Sequence of chain 1.B:
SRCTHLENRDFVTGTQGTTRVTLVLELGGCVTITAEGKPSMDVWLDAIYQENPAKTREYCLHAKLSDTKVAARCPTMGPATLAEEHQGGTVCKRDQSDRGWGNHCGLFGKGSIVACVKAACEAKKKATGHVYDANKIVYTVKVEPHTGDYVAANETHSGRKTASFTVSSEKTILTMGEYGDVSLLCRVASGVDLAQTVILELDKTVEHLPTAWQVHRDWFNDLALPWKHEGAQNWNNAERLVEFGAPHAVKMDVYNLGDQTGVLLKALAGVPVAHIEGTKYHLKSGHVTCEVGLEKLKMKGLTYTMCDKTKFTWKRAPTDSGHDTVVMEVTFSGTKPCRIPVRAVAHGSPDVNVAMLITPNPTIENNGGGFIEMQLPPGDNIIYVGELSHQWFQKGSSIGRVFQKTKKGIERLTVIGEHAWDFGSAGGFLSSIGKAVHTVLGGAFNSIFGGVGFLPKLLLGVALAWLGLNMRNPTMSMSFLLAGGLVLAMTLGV

Sequence of chain 1.A:
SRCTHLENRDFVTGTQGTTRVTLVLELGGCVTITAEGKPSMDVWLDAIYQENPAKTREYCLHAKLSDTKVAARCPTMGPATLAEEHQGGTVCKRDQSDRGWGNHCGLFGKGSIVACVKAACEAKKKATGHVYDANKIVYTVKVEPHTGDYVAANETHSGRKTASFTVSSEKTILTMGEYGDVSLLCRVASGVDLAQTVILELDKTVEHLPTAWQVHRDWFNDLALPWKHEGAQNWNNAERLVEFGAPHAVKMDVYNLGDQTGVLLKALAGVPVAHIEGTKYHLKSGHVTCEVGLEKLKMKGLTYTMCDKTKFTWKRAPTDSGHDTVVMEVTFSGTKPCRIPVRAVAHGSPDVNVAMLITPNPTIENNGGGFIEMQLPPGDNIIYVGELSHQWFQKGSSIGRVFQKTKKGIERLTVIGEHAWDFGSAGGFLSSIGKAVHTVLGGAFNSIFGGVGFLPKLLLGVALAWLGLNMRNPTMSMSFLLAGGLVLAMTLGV

Binding-site contacts:
Ligand atom O5 contacts residue ASN154 of chain 1.A at 2.3 Å (h-bond).
Ligand atom C7 contacts residue ASN154 of chain 1.A at 3.4 Å.
Ligand atom C8 contacts residue HIS104 of chain 1.B at 4.5 Å.
Ligand atom C8 contacts residue ASN154 of chain 1.A at 3.7 Å.
Ligand atom C5 contacts residue ASN154 of chain 1.A at 3.6 Å.
Ligand atom C3 contacts residue ASN154 of chain 1.A at 3.8 Å.
Ligand atom C1 contacts residue HIS104 of chain 1.B at 3.7 Å.
Ligand atom C6 contacts residue HIS104 of chain 1.B at 3.5 Å.
Ligand atom N2 contacts residue ASN154 of chain 1.A at 2.9 Å (h-bond).
Ligand atom O5 contacts residue HIS104 of chain 1.B at 3.1 Å.
Ligand atom C2 contacts residue ASN154 of chain 1.A at 2.4 Å.
Ligand atom C5 contacts residue HIS104 of chain 1.B at 3.2 Å.
Ligand atom C6 contacts residue VAL250 of chain 1.B at 4.3 Å (hydrophobic).
Ligand atom C4 contacts residue HIS104 of chain 1.B at 4.5 Å.
Ligand atom C1 contacts residue ASN154 of chain 1.A at 1.4 Å.
Ligand atom C4 contacts residue ASN154 of chain 1.A at 4.2 Å.
Ligand atom O7 contacts residue ASN154 of chain 1.A at 3.4 Å (h-bond).

The small molecule below binds the protein below.
Small molecule (SMILES): CC(=O)N[C@H]1[C@H](O[C@H]2[C@H](O)[C@@H](NC(C)=O)CO[C@@H]2CO[C@@H]2O[C@@H](C)[C@@H](O)[C@@H](O)[C@@H]2O)O[C@H](CO)[C@@H](O)[C@@H]1O